Sequence of chain 1.C:
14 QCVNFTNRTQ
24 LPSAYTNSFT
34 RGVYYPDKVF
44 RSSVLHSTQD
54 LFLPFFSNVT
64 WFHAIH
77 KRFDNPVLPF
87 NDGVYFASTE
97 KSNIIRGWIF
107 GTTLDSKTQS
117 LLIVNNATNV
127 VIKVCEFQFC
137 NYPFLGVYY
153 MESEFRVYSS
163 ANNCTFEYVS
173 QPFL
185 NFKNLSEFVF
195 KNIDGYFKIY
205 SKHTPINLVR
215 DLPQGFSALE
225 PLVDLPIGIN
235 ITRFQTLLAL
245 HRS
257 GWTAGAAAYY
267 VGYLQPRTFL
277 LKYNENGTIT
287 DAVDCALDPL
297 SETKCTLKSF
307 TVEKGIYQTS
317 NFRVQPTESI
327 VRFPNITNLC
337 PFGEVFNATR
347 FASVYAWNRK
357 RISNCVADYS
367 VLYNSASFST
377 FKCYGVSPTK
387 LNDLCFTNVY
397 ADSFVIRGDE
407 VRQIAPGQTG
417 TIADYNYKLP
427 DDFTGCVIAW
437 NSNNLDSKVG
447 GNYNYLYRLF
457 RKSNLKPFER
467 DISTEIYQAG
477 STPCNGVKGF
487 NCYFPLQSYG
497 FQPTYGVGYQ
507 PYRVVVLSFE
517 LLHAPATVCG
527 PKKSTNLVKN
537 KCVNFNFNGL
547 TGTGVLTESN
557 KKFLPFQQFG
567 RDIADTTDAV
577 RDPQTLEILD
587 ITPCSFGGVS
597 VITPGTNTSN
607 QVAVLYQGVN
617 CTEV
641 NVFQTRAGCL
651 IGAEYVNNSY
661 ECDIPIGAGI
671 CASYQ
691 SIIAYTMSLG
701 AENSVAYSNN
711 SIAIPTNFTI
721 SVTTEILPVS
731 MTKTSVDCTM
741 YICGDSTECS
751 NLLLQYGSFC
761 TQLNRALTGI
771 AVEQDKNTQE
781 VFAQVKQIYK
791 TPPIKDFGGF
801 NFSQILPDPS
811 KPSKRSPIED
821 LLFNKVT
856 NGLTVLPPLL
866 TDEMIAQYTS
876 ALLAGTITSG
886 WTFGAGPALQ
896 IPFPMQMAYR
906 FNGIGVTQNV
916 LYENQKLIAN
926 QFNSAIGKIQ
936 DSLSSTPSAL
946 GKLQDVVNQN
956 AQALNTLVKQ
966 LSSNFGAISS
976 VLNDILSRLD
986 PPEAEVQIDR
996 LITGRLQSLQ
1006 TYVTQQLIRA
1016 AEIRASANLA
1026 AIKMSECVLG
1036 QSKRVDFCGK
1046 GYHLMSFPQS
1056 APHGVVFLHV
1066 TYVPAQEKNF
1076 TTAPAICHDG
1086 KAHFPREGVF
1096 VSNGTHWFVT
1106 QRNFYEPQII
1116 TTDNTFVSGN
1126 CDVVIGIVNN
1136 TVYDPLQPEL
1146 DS

Sequence of chain 1.B:
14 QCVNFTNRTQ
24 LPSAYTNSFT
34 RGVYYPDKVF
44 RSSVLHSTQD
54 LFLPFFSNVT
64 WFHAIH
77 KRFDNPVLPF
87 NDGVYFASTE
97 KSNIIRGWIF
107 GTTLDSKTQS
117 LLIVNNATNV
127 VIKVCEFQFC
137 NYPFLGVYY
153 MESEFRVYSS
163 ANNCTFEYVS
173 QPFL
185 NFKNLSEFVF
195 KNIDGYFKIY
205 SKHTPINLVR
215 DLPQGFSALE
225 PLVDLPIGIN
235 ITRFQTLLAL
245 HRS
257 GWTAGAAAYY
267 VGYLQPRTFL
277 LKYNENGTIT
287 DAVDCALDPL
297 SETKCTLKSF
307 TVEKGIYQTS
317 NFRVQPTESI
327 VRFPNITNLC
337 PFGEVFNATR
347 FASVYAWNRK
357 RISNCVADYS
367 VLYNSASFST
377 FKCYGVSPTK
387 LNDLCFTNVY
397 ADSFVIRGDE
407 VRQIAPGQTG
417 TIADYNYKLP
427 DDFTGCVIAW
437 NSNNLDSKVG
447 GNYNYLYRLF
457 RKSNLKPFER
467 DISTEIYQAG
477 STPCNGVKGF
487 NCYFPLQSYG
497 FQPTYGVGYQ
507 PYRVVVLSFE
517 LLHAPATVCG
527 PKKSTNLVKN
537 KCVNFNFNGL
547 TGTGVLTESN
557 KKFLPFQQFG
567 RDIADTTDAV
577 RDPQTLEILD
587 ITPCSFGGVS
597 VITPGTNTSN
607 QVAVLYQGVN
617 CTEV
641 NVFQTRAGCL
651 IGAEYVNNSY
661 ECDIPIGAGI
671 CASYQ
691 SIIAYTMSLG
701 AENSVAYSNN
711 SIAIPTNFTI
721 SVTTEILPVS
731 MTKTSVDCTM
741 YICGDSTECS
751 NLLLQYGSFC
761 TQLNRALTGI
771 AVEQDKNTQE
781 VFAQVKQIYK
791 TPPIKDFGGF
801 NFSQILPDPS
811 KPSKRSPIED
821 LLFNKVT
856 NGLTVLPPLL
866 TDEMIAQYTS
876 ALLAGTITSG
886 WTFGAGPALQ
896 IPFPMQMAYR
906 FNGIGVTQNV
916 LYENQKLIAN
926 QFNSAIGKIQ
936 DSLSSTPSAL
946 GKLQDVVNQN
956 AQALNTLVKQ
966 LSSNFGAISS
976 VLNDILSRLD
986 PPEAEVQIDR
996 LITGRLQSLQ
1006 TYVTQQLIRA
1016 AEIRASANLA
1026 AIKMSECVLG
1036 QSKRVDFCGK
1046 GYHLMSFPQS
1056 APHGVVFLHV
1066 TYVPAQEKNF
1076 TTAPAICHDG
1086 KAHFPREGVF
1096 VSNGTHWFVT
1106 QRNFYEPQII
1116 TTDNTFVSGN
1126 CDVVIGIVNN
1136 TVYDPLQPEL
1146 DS

The protein below binds the small molecule below.
Small molecule (SMILES): CC(=O)N[C@@H]1[C@@H](O)[C@H](O)[C@@H](CO)O[C@H]1O

Binding-site contacts:
Ligand atom O7 contacts residue GLY1131 of chain 1.B at 4.2 Å.
Ligand atom O7 contacts residue ASN709 of chain 1.B at 3.2 Å (h-bond).
Ligand atom C7 contacts residue GLY1131 of chain 1.B at 3.9 Å.
Ligand atom N2 contacts residue ASN709 of chain 1.B at 2.9 Å (h-bond).
Ligand atom C2 contacts residue ASN709 of chain 1.B at 2.4 Å.
Ligand atom C5 contacts residue ASN709 of chain 1.B at 3.7 Å.
Ligand atom C8 contacts residue ASN710 of chain 1.B at 4.1 Å.
Ligand atom C1 contacts residue ASN709 of chain 1.B at 1.4 Å.
Ligand atom O5 contacts residue ASP796 of chain 1.C at 4.3 Å.
Ligand atom C3 contacts residue ASN709 of chain 1.B at 3.8 Å.
Ligand atom N2 contacts residue GLY1131 of chain 1.B at 4.5 Å.
Ligand atom C4 contacts residue ASN709 of chain 1.B at 4.2 Å.
Ligand atom C7 contacts residue ASN709 of chain 1.B at 3.2 Å.
Ligand atom C8 contacts residue ASN709 of chain 1.B at 3.4 Å.
Ligand atom O7 contacts residue ILE1130 of chain 1.B at 4.1 Å.
Ligand atom C8 contacts residue PRO1079 of chain 1.B at 4.4 Å (hydrophobic).
Ligand atom C8 contacts residue GLY1131 of chain 1.B at 3.7 Å.
Ligand atom O5 contacts residue ASN709 of chain 1.B at 2.4 Å (h-bond).